Sequence of chain 1.A:
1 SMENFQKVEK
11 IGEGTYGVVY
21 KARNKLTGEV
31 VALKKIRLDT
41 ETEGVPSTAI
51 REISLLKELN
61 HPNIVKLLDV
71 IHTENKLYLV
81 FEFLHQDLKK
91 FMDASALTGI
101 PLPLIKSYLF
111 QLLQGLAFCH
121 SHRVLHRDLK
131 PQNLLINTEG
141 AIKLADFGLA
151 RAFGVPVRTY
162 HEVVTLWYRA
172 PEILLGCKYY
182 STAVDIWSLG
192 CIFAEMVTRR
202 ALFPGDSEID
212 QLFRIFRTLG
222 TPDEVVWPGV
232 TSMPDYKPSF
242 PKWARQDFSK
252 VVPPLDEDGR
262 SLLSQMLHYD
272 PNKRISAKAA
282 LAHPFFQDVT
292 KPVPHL

Binding-site contacts:
Ligand atom BR11 contacts residue PHE83 of chain 1.A at 4.3 Å.
Ligand atom BR11 contacts residue ALA32 of chain 1.A at 4.5 Å.
Ligand atom C1 contacts residue ILE11 of chain 1.A at 3.9 Å (hydrophobic).
Ligand atom BR12 contacts residue PHE83 of chain 1.A at 4.4 Å.
Ligand atom C3 contacts residue VAL19 of chain 1.A at 4.5 Å (hydrophobic).
Ligand atom BR12 contacts residue VAL65 of chain 1.A at 4.0 Å.
Ligand atom C1 contacts residue VAL19 of chain 1.A at 4.5 Å (hydrophobic).
Ligand atom C2 contacts residue ALA32 of chain 1.A at 3.8 Å (hydrophobic).
Ligand atom C4 contacts residue LEU135 of chain 1.A at 4.2 Å (hydrophobic).
Ligand atom N5 contacts residue VAL19 of chain 1.A at 3.9 Å.
Ligand atom C4 contacts residue VAL19 of chain 1.A at 4.1 Å (hydrophobic).
Ligand atom C7 contacts residue VAL19 of chain 1.A at 4.1 Å (hydrophobic).
Ligand atom BR13 contacts residue VAL65 of chain 1.A at 4.0 Å.
Ligand atom C1 contacts residue LEU135 of chain 1.A at 3.6 Å (hydrophobic).
Ligand atom N8 contacts residue LYS34 of chain 1.A at 4.3 Å.
Ligand atom N5 contacts residue GLY12 of chain 1.A at 4.4 Å.
Ligand atom C6 contacts residue VAL19 of chain 1.A at 4.0 Å (hydrophobic).
Ligand atom BR10 contacts residue ILE11 of chain 1.A at 3.2 Å.
Ligand atom C3 contacts residue ALA32 of chain 1.A at 4.4 Å (hydrophobic).
Ligand atom BR11 contacts residue LEU135 of chain 1.A at 4.1 Å.
Ligand atom C1 contacts residue ALA32 of chain 1.A at 4.3 Å (hydrophobic).
Ligand atom BR12 contacts residue LEU135 of chain 1.A at 3.7 Å.
Ligand atom BR10 contacts residue GLY12 of chain 1.A at 4.4 Å.
Ligand atom C3 contacts residue LEU135 of chain 1.A at 3.8 Å (hydrophobic).
Ligand atom C7 contacts residue LEU135 of chain 1.A at 4.4 Å (hydrophobic).
Ligand atom C4 contacts residue ILE11 of chain 1.A at 4.0 Å (hydrophobic).
Ligand atom N8 contacts residue VAL19 of chain 1.A at 3.9 Å.
Ligand atom BR12 contacts residue ALA32 of chain 1.A at 3.5 Å.
Ligand atom BR11 contacts residue LEU84 of chain 1.A at 2.9 Å.
Ligand atom BR12 contacts residue PHE81 of chain 1.A at 4.1 Å.
Ligand atom BR12 contacts residue LEU84 of chain 1.A at 3.9 Å.
Ligand atom C2 contacts residue LEU135 of chain 1.A at 3.3 Å (hydrophobic).
Ligand atom BR13 contacts residue PHE81 of chain 1.A at 3.3 Å.
Ligand atom BR11 contacts residue ILE11 of chain 1.A at 3.5 Å.
Ligand atom BR12 contacts residue GLU82 of chain 1.A at 3.0 Å.
Ligand atom N9 contacts residue VAL19 of chain 1.A at 3.6 Å.

This protein binds this small molecule.
Small molecule (SMILES): Brc1c(Br)c(Br)c2[nH]nnc2c1Br